A small-molecule ligand and the protein it binds are described below.
Small molecule (SMILES): CC(=O)N[C@@H]1[C@@H](O)[C@H](O)[C@@H](CO)O[C@H]1O

Sequence of chain 1.A:
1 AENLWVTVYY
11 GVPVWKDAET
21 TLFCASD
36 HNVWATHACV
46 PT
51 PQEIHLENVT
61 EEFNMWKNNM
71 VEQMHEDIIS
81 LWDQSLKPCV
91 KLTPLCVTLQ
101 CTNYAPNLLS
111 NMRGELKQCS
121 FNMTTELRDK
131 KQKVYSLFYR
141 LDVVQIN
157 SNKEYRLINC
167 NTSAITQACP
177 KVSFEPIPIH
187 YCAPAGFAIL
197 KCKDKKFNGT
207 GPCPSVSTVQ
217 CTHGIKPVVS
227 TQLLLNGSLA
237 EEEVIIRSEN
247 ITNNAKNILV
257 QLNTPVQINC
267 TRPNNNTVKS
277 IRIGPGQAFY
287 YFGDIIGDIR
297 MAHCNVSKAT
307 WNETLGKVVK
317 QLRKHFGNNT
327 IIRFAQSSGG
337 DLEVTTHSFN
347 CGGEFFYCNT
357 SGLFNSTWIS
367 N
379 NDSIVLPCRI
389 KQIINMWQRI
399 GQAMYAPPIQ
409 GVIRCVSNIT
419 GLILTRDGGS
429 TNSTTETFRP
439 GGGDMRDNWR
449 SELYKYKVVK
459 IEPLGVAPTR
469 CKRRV

Binding-site contacts:
Ligand atom O6 contacts residue PRO261 of chain 1.A at 3.5 Å.
Ligand atom N2 contacts residue ASN416 of chain 1.A at 2.9 Å (h-bond).
Ligand atom O5 contacts residue ASN416 of chain 1.A at 2.4 Å (h-bond).
Ligand atom C8 contacts residue NAG1 of chain 1.T at 3.4 Å.
Ligand atom C3 contacts residue ASN416 of chain 1.A at 3.8 Å.
Ligand atom C7 contacts residue ASN232 of chain 1.A at 4.3 Å.
Ligand atom C8 contacts residue ASN232 of chain 1.A at 3.6 Å.
Ligand atom C5 contacts residue ASN416 of chain 1.A at 3.7 Å.
Ligand atom C7 contacts residue ASN416 of chain 1.A at 3.6 Å.
Ligand atom C7 contacts residue NAG1 of chain 1.T at 4.1 Å.
Ligand atom C1 contacts residue ASN416 of chain 1.A at 1.4 Å.
Ligand atom O5 contacts residue GLN263 of chain 1.A at 4.4 Å.
Ligand atom O5 contacts residue PRO261 of chain 1.A at 4.0 Å.
Ligand atom C4 contacts residue ASN416 of chain 1.A at 4.2 Å.
Ligand atom C6 contacts residue GLN263 of chain 1.A at 4.2 Å.
Ligand atom C2 contacts residue ASN416 of chain 1.A at 2.5 Å.
Ligand atom O7 contacts residue ASN416 of chain 1.A at 3.9 Å.
Ligand atom O7 contacts residue NAG1 of chain 1.T at 3.3 Å (h-bond).
Ligand atom O6 contacts residue GLN263 of chain 1.A at 4.5 Å.
Ligand atom C5 contacts residue GLN263 of chain 1.A at 4.2 Å.